Binding-site contacts:
Ligand atom C8 contacts residue LYS1073 of chain 1.A at 4.4 Å.
Ligand atom O5 contacts residue ASN1074 of chain 1.A at 2.3 Å (h-bond).
Ligand atom C3 contacts residue ASN1074 of chain 1.A at 3.8 Å.
Ligand atom C5 contacts residue ALA706 of chain 1.A at 3.7 Å (hydrophobic).
Ligand atom C8 contacts residue ALA706 of chain 1.A at 4.3 Å (hydrophobic).
Ligand atom C1 contacts residue GLN895 of chain 1.B at 4.3 Å.
Ligand atom C1 contacts residue ASN1074 of chain 1.A at 1.4 Å.
Ligand atom C2 contacts residue ASN1074 of chain 1.A at 2.5 Å.
Ligand atom O7 contacts residue SER704 of chain 1.A at 3.9 Å.
Ligand atom C8 contacts residue ASN1074 of chain 1.A at 4.5 Å.
Ligand atom N2 contacts residue ASN1074 of chain 1.A at 2.9 Å (h-bond).
Ligand atom C6 contacts residue ALA706 of chain 1.A at 4.4 Å (hydrophobic).
Ligand atom C4 contacts residue ASN1074 of chain 1.A at 4.2 Å.
Ligand atom C5 contacts residue ASN1074 of chain 1.A at 3.6 Å.
Ligand atom C4 contacts residue ALA706 of chain 1.A at 4.2 Å (hydrophobic).
Ligand atom O7 contacts residue ALA706 of chain 1.A at 3.7 Å.
Ligand atom C7 contacts residue ASN1074 of chain 1.A at 3.7 Å.
Ligand atom O4 contacts residue ALA706 of chain 1.A at 3.8 Å.
Ligand atom O7 contacts residue ASN1074 of chain 1.A at 4.0 Å.
Ligand atom C8 contacts residue GLU1072 of chain 1.A at 3.5 Å.
Ligand atom C7 contacts residue ALA706 of chain 1.A at 4.0 Å (hydrophobic).
Ligand atom C3 contacts residue ALA706 of chain 1.A at 4.5 Å (hydrophobic).

Sequence of chain 1.B:
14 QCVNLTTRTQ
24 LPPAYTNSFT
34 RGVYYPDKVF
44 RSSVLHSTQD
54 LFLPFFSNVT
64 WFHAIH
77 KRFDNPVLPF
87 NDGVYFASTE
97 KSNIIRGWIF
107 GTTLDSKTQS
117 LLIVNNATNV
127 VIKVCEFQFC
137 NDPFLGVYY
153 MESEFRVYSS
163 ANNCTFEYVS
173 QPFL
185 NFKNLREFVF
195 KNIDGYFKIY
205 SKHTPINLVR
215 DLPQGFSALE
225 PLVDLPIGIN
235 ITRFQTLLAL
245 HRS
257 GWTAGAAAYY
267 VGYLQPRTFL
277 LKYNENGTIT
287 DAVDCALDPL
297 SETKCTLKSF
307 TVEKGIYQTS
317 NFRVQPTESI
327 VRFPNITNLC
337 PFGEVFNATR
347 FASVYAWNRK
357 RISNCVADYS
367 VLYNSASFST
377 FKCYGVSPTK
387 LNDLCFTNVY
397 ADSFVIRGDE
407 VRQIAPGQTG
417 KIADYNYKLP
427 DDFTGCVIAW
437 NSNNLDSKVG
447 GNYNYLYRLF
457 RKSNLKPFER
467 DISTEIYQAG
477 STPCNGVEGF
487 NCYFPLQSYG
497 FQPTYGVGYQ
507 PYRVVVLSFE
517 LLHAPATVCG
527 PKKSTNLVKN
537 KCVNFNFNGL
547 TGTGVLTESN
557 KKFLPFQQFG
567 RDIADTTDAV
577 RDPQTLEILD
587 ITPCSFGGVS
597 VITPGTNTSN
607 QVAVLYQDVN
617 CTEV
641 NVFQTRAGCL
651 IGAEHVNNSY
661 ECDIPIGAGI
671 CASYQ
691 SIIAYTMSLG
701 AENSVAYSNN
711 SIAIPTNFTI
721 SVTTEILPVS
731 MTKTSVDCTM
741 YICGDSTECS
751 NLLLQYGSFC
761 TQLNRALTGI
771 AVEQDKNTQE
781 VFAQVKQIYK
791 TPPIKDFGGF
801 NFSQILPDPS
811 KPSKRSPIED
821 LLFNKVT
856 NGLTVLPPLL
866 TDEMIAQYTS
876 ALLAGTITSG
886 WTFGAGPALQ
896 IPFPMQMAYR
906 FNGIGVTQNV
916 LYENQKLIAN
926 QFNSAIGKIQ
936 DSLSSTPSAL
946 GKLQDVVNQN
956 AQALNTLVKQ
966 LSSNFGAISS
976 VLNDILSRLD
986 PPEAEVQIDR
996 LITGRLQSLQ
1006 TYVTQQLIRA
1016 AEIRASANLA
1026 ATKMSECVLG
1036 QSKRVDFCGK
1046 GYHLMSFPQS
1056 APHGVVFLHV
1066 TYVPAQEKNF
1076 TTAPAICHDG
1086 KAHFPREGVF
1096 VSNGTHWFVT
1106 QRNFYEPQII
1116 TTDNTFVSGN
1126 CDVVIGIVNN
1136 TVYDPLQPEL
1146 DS

This small molecule binds to this protein.
Small molecule (SMILES): CC(=O)N[C@H]1[C@H](O[C@H]2[C@H](O)[C@@H](NC(C)=O)CO[C@@H]2CO)O[C@H](CO)[C@@H](O)[C@@H]1O

Sequence of chain 1.A:
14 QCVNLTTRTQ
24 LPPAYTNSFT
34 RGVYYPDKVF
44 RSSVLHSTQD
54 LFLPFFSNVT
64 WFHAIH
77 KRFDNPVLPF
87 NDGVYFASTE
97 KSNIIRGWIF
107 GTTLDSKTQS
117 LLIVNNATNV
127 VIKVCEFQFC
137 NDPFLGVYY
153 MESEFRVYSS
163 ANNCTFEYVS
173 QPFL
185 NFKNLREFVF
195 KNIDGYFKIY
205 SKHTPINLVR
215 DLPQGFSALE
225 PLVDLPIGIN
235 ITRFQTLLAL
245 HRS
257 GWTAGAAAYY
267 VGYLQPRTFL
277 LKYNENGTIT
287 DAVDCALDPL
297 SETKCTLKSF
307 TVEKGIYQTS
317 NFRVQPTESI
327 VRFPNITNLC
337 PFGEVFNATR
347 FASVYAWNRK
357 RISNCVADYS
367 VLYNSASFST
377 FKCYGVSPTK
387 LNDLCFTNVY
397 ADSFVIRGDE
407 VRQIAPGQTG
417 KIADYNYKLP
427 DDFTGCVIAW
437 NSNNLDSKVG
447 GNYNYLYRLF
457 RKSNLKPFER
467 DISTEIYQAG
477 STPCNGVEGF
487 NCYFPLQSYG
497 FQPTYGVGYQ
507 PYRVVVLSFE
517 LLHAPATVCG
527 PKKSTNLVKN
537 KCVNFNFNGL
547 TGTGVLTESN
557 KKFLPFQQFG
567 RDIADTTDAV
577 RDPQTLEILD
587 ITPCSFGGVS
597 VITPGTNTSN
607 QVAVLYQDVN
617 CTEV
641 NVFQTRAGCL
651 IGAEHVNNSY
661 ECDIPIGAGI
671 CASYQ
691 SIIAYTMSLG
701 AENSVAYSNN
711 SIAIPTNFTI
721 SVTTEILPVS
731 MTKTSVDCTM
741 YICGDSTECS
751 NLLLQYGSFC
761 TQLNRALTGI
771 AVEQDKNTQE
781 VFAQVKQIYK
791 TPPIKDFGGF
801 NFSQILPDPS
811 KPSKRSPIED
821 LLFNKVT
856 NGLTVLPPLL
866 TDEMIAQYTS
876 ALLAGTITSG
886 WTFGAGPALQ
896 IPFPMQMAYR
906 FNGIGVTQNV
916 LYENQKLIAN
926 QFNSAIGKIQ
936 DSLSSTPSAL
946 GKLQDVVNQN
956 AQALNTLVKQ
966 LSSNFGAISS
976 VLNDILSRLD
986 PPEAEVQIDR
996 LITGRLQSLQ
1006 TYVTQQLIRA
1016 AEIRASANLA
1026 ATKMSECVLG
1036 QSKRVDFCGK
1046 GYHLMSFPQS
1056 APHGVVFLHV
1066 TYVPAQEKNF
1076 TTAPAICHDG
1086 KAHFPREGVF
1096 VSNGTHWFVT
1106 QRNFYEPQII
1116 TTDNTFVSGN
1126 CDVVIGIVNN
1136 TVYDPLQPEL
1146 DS